Sequence of chain 1.A:
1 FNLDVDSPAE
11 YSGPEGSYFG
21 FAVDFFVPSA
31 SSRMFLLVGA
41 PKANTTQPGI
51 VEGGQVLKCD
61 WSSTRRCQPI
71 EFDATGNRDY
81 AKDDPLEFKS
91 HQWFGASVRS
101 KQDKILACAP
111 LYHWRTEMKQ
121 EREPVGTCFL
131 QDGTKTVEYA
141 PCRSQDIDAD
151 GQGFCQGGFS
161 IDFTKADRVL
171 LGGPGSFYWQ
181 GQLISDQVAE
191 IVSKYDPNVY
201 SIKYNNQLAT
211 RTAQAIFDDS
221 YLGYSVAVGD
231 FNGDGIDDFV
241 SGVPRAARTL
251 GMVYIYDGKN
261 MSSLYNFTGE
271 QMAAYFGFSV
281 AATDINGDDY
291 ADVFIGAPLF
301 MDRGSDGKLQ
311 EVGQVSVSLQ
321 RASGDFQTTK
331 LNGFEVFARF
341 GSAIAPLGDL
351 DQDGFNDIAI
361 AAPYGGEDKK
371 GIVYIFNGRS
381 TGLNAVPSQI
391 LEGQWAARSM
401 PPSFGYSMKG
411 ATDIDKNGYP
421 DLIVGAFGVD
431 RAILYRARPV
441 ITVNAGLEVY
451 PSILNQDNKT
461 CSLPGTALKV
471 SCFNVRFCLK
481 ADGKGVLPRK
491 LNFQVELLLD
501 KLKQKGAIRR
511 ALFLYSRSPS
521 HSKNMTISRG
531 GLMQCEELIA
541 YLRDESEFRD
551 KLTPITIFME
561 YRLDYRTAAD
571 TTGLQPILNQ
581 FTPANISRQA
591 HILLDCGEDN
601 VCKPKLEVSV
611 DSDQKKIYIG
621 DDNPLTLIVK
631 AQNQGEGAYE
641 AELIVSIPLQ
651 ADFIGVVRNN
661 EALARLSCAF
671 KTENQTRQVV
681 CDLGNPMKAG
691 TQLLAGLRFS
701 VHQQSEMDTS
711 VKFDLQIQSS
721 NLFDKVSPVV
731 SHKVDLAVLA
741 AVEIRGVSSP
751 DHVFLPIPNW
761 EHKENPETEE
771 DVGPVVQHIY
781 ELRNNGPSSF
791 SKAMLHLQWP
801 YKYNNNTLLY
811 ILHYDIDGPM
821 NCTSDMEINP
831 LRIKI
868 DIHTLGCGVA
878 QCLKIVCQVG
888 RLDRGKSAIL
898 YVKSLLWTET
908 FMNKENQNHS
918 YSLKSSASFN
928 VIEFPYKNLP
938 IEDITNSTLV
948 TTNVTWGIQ

The small molecule below binds the protein below.
Small molecule (SMILES): CC(=O)N[C@H]1[C@H](O[C@H]2[C@H](O)[C@@H](NC(C)=O)CO[C@@H]2CO)O[C@H](CO)[C@@H](O)[C@@H]1O

Binding-site contacts:
Ligand atom C5 contacts residue ASN943 of chain 1.A at 3.6 Å.
Ligand atom N2 contacts residue ASN943 of chain 1.A at 3.4 Å (h-bond).
Ligand atom C7 contacts residue ASN943 of chain 1.A at 3.7 Å.
Ligand atom O7 contacts residue ASN943 of chain 1.A at 3.2 Å (h-bond).
Ligand atom C3 contacts residue ASN943 of chain 1.A at 3.6 Å.
Ligand atom C2 contacts residue ASN943 of chain 1.A at 2.5 Å.
Ligand atom O3 contacts residue ASN943 of chain 1.A at 3.7 Å.
Ligand atom O5 contacts residue ASN943 of chain 1.A at 2.4 Å (h-bond).
Ligand atom C1 contacts residue ASN943 of chain 1.A at 1.4 Å.
Ligand atom C4 contacts residue ASN943 of chain 1.A at 4.2 Å.
Ligand atom O7 contacts residue THR942 of chain 1.A at 3.6 Å (h-bond).